Sequence of chain 1.V:
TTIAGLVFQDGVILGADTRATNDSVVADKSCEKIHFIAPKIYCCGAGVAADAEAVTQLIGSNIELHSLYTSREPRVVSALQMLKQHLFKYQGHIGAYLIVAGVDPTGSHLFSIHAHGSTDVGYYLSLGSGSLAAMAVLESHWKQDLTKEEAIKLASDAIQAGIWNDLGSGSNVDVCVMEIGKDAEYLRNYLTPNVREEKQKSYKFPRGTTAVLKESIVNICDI

A protein and the small-molecule ligand that binds it are described below.
Small molecule (SMILES): COc1ccc(C[C@H](NC(=O)[C@H](C)NC(=O)CN2CCOCC2)C(=O)N[C@@H](CC2CC[C@@H]3CCCC[C@H]3C2)[C@@H](O)C(C)(C)O)cc1

Sequence of chain 1.W:
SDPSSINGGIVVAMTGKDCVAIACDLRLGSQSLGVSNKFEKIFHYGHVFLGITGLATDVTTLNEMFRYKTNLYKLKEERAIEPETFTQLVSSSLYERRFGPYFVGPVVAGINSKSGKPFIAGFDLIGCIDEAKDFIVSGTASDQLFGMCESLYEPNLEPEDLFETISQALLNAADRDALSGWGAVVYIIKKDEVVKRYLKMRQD

Binding-site contacts:
Ligand atom C38 contacts residue ASP125 of chain 1.W at 3.6 Å.
Ligand atom C53 contacts residue CYS31 of chain 1.V at 3.2 Å (hydrophobic).
Ligand atom C2 contacts residue ALA49 of chain 1.V at 3.7 Å (hydrophobic).
Ligand atom N28 contacts residue ASP125 of chain 1.W at 3.1 Å (salt-bridge).
Ligand atom C9 contacts residue MES1 of chain 1.QA at 3.6 Å.
Ligand atom C1 contacts residue GLY45 of chain 1.V at 3.3 Å.
Ligand atom C32 contacts residue LEU126 of chain 1.W at 3.5 Å (hydrophobic).
Ligand atom C50 contacts residue GLU53 of chain 1.V at 3.7 Å.
Ligand atom O13 contacts residue MES1 of chain 1.QA at 3.0 Å (h-bond).
Ligand atom C7 contacts residue GLY47 of chain 1.V at 3.6 Å.
Ligand atom C23 contacts residue GLY47 of chain 1.V at 3.6 Å.
Ligand atom C24 contacts residue GLY47 of chain 1.V at 3.5 Å.
Ligand atom C27 contacts residue THR21 of chain 1.V at 3.6 Å.
Ligand atom C12 contacts residue THR21 of chain 1.V at 3.4 Å.
Ligand atom C4 contacts residue ALA49 of chain 1.V at 3.7 Å (hydrophobic).
Ligand atom C7 contacts residue THR1 of chain 1.V at 2.6 Å.
Ligand atom O13 contacts residue THR1 of chain 1.V at 2.9 Å (h-bond).
Ligand atom C12 contacts residue THR1 of chain 1.V at 3.3 Å.
Ligand atom O39 contacts residue ALA49 of chain 1.V at 3.0 Å (h-bond).
Ligand atom C8 contacts residue THR1 of chain 1.V at 2.3 Å.
Ligand atom O21 contacts residue GLY47 of chain 1.V at 3.3 Å (h-bond).
Ligand atom O49 contacts residue ALA20 of chain 1.V at 3.7 Å.
Ligand atom C8 contacts residue GLY47 of chain 1.V at 3.8 Å.
Ligand atom C42 contacts residue MES1 of chain 1.QA at 3.7 Å.
Ligand atom C52 contacts residue CYS31 of chain 1.V at 3.7 Å (hydrophobic).
Ligand atom O21 contacts residue THR1 of chain 1.V at 2.4 Å (h-bond).
Ligand atom C42 contacts residue GLY47 of chain 1.V at 3.7 Å.
Ligand atom C11 contacts residue GLY168 of chain 1.V at 2.9 Å.
Ligand atom C10 contacts residue THR1 of chain 1.V at 2.4 Å.
Ligand atom O21 contacts residue MES1 of chain 1.QA at 2.4 Å (h-bond).
Ligand atom C11 contacts residue THR1 of chain 1.V at 1.5 Å.
Ligand atom N25 contacts residue THR21 of chain 1.V at 3.0 Å (h-bond).
Ligand atom O49 contacts residue THR21 of chain 1.V at 3.3 Å (h-bond).
Ligand atom C9 contacts residue THR1 of chain 1.V at 1.4 Å.
Ligand atom N22 contacts residue GLY47 of chain 1.V at 2.8 Å (h-bond).
Ligand atom C53 contacts residue ALA20 of chain 1.V at 3.7 Å (hydrophobic).
Ligand atom C29 contacts residue ASN22 of chain 1.V at 3.6 Å.
Ligand atom C12 contacts residue ARG19 of chain 1.V at 3.7 Å.
Ligand atom N22 contacts residue THR1 of chain 1.V at 3.6 Å.
Ligand atom O37 contacts residue ASN22 of chain 1.V at 3.5 Å (h-bond).